Sequence of chain 1.A:
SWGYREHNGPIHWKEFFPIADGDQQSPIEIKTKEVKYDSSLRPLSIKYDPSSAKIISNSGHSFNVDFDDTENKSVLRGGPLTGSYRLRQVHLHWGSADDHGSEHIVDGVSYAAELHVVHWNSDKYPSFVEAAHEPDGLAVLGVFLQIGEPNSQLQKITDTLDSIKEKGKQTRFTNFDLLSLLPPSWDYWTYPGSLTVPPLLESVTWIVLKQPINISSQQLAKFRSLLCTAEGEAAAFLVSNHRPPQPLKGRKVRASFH

Binding-site contacts:
Ligand atom CL1 contacts residue VAL123 of chain 1.A at 3.9 Å.
Ligand atom S7 contacts residue HIS96 of chain 1.A at 3.9 Å.
Ligand atom O8 contacts residue HIS96 of chain 1.A at 3.2 Å.
Ligand atom S7 contacts residue ZN1 of chain 1.C at 3.0 Å.
Ligand atom C6 contacts residue VAL123 of chain 1.A at 4.0 Å (hydrophobic).
Ligand atom O9 contacts residue TRP211 of chain 1.A at 3.4 Å.
Ligand atom O12 contacts residue GLN94 of chain 1.A at 3.9 Å.
Ligand atom N10 contacts residue ZN1 of chain 1.C at 1.9 Å.
Ligand atom N10 contacts residue HIS96 of chain 1.A at 3.2 Å (h-bond).
Ligand atom C18 contacts residue PHE133 of chain 1.A at 4.0 Å (hydrophobic).
Ligand atom O8 contacts residue TRP211 of chain 1.A at 4.0 Å.
Ligand atom O8 contacts residue HIS121 of chain 1.A at 3.0 Å (h-bond).
Ligand atom C11 contacts residue GLN94 of chain 1.A at 4.1 Å.
Ligand atom CL1 contacts residue VAL145 of chain 1.A at 3.3 Å.
Ligand atom O9 contacts residue THR201 of chain 1.A at 2.8 Å (h-bond).
Ligand atom S7 contacts residue THR201 of chain 1.A at 3.8 Å.
Ligand atom C6 contacts residue LEU200 of chain 1.A at 3.6 Å (hydrophobic).
Ligand atom N10 contacts residue THR201 of chain 1.A at 2.7 Å (h-bond).
Ligand atom C1 contacts residue HIS96 of chain 1.A at 3.9 Å.
Ligand atom C4 contacts residue GLN94 of chain 1.A at 3.9 Å.
Ligand atom C2 contacts residue HIS96 of chain 1.A at 3.7 Å.
Ligand atom C21 contacts residue ALA137 of chain 1.A at 3.8 Å (hydrophobic).
Ligand atom O9 contacts residue ZN1 of chain 1.C at 4.1 Å.
Ligand atom N10 contacts residue HIS98 of chain 1.A at 3.3 Å (h-bond).
Ligand atom O8 contacts residue VAL123 of chain 1.A at 4.1 Å.
Ligand atom O9 contacts residue SER199 of chain 1.A at 3.8 Å.
Ligand atom C3 contacts residue VAL202 of chain 1.A at 3.5 Å (hydrophobic).
Ligand atom CL1 contacts residue VAL209 of chain 1.A at 4.1 Å.
Ligand atom N10 contacts residue HIS121 of chain 1.A at 3.5 Å (h-bond).
Ligand atom CL1 contacts residue LEU200 of chain 1.A at 3.9 Å.
Ligand atom CL1 contacts residue LEU143 of chain 1.A at 4.1 Å.
Ligand atom O12 contacts residue PHE133 of chain 1.A at 3.2 Å.
Ligand atom O9 contacts residue LEU200 of chain 1.A at 3.1 Å.
Ligand atom C2 contacts residue VAL202 of chain 1.A at 3.4 Å (hydrophobic).
Ligand atom O8 contacts residue ZN1 of chain 1.C at 2.5 Å.
Ligand atom O8 contacts residue VAL145 of chain 1.A at 4.1 Å.
Ligand atom C5 contacts residue LEU200 of chain 1.A at 3.8 Å (hydrophobic).
Ligand atom C20 contacts residue PHE133 of chain 1.A at 4.0 Å (hydrophobic).
Ligand atom S7 contacts residue HIS121 of chain 1.A at 4.0 Å.
Ligand atom C1 contacts residue LEU200 of chain 1.A at 4.0 Å (hydrophobic).

The small molecule below binds the protein below.
Small molecule (SMILES): NS(=O)(=O)c1ccc(C(=O)Cn2cnc3ccccc32)cc1Cl